Sequence of chain 1.C:
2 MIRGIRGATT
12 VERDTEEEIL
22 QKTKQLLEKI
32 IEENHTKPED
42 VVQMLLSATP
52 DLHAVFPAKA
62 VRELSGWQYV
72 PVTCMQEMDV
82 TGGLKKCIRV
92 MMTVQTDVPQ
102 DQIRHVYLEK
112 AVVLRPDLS

Sequence of chain 1.B:
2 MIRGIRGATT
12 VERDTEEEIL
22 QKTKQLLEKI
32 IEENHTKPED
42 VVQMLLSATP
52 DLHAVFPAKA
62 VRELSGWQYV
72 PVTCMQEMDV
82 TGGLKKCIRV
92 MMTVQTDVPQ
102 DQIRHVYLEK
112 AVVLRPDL

Binding-site contacts:
Ligand atom O4 contacts residue CYS75 of chain 1.B at 2.9 Å (h-bond).
Ligand atom O1' contacts residue LEU115 of chain 1.C at 3.4 Å.
Ligand atom C1' contacts residue LEU115 of chain 1.C at 3.8 Å (hydrophobic).
Ligand atom C6 contacts residue VAL73 of chain 1.B at 3.7 Å (hydrophobic).
Ligand atom O'L contacts residue TYR108 of chain 1.C at 3.6 Å.
Ligand atom O'M contacts residue TYR108 of chain 1.C at 2.8 Å (h-bond).
Ligand atom C2' contacts residue LEU115 of chain 1.C at 3.8 Å (hydrophobic).
Ligand atom O'L contacts residue ARG7 of chain 1.C at 3.0 Å (salt-bridge).
Ligand atom C3 contacts residue CYS75 of chain 1.B at 4.0 Å (hydrophobic).
Ligand atom O'L contacts residue LEU115 of chain 1.C at 3.2 Å.
Ligand atom C5 contacts residue THR74 of chain 1.B at 3.2 Å.
Ligand atom C4 contacts residue GLU78 of chain 1.C at 3.4 Å.
Ligand atom C5 contacts residue ARG90 of chain 1.C at 4.1 Å.
Ligand atom O71 contacts residue ARG116 of chain 1.C at 3.8 Å.
Ligand atom O'M contacts residue ARG7 of chain 1.C at 3.1 Å (salt-bridge).
Ligand atom C3 contacts residue PHE57 of chain 1.B at 3.4 Å (hydrophobic).
Ligand atom O'M contacts residue ARG116 of chain 1.C at 3.6 Å.
Ligand atom O72 contacts residue ALA59 of chain 1.B at 3.4 Å.
Ligand atom C2 contacts residue ALA59 of chain 1.B at 4.1 Å (hydrophobic).
Ligand atom C7 contacts residue ALA59 of chain 1.B at 3.5 Å (hydrophobic).
Ligand atom C2' contacts residue ARG90 of chain 1.C at 3.9 Å.
Ligand atom C5 contacts residue ARG7 of chain 1.C at 3.6 Å.
Ligand atom C6 contacts residue ALA59 of chain 1.B at 4.1 Å (hydrophobic).
Ligand atom C4 contacts residue THR74 of chain 1.B at 3.7 Å.
Ligand atom O'L contacts residue ALA9 of chain 1.C at 4.1 Å.
Ligand atom O4 contacts residue GLU78 of chain 1.C at 2.8 Å (salt-bridge).
Ligand atom C4 contacts residue CYS75 of chain 1.B at 4.1 Å (hydrophobic).
Ligand atom C1 contacts residue ALA59 of chain 1.B at 4.1 Å (hydrophobic).
Ligand atom C2' contacts residue ARG7 of chain 1.C at 3.5 Å.
Ligand atom C5 contacts residue VAL73 of chain 1.B at 3.7 Å (hydrophobic).
Ligand atom C2 contacts residue PHE57 of chain 1.B at 3.8 Å (hydrophobic).
Ligand atom C6 contacts residue ARG7 of chain 1.C at 3.7 Å.
Ligand atom C2' contacts residue TYR108 of chain 1.C at 3.8 Å (hydrophobic).
Ligand atom C4 contacts residue ARG90 of chain 1.C at 3.6 Å.
Ligand atom O'L contacts residue ARG90 of chain 1.C at 3.1 Å (salt-bridge).
Ligand atom O4 contacts residue THR74 of chain 1.B at 3.2 Å (h-bond).
Ligand atom C1' contacts residue ARG90 of chain 1.C at 3.9 Å.
Ligand atom O72 contacts residue LYS60 of chain 1.B at 3.4 Å (salt-bridge).
Ligand atom O71 contacts residue ALA59 of chain 1.B at 3.7 Å.
Ligand atom O1' contacts residue ARG90 of chain 1.C at 3.3 Å (salt-bridge).

This small molecule binds to this protein.
Small molecule (SMILES): O=C(O)C(=O)CC1(C(=O)O)C=CC(O)C=C1